The protein below binds the small molecule below.
Small molecule (SMILES): CC(=O)N[C@H]1[C@H](O[C@H]2[C@H](O)[C@@H](NC(C)=O)CO[C@@H]2CO)O[C@H](CO)[C@@H](O[C@@H]2O[C@H](CO)[C@@H](O)[C@H](O)[C@@H]2O)[C@@H]1O

Sequence of chain 1.B:
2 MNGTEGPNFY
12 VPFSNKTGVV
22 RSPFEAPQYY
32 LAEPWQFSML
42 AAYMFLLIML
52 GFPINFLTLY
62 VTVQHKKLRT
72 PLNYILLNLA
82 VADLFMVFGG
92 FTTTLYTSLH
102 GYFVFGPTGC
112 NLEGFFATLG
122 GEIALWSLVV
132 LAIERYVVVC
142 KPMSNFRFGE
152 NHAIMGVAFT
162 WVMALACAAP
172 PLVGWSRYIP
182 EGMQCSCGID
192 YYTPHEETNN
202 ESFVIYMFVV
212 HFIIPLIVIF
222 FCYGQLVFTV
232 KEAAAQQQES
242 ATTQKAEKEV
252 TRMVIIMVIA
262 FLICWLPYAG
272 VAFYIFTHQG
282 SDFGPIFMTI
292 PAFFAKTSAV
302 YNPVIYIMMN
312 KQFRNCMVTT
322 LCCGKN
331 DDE

Binding-site contacts:
Ligand atom C3 contacts residue VAL21 of chain 1.B at 4.1 Å (hydrophobic).
Ligand atom C7 contacts residue THR5 of chain 1.B at 4.0 Å.
Ligand atom O6 contacts residue GLY19 of chain 1.B at 3.4 Å.
Ligand atom N2 contacts residue THR5 of chain 1.B at 4.5 Å.
Ligand atom O7 contacts residue THR5 of chain 1.B at 3.1 Å.
Ligand atom C5 contacts residue GLY19 of chain 1.B at 3.6 Å.
Ligand atom C4 contacts residue ASN16 of chain 1.B at 4.3 Å.
Ligand atom C5 contacts residue ARG22 of chain 1.B at 4.5 Å.
Ligand atom C6 contacts residue GLY19 of chain 1.B at 3.9 Å.
Ligand atom N2 contacts residue VAL21 of chain 1.B at 3.1 Å (h-bond).
Ligand atom O4 contacts residue ARG22 of chain 1.B at 4.0 Å.
Ligand atom O5 contacts residue ASN16 of chain 1.B at 2.4 Å (h-bond).
Ligand atom C3 contacts residue ARG22 of chain 1.B at 4.3 Å.
Ligand atom C3 contacts residue ASN16 of chain 1.B at 3.8 Å.
Ligand atom C1 contacts residue ASN16 of chain 1.B at 1.4 Å.
Ligand atom C5 contacts residue ASN16 of chain 1.B at 3.7 Å.
Ligand atom C2 contacts residue ASN16 of chain 1.B at 2.5 Å.
Ligand atom C1 contacts residue GLY19 of chain 1.B at 3.7 Å.
Ligand atom C1 contacts residue VAL21 of chain 1.B at 4.1 Å (hydrophobic).
Ligand atom O7 contacts residue ASN16 of chain 1.B at 3.9 Å.
Ligand atom N2 contacts residue ASN16 of chain 1.B at 2.9 Å (h-bond).
Ligand atom C8 contacts residue VAL21 of chain 1.B at 4.4 Å (hydrophobic).
Ligand atom C7 contacts residue ASN16 of chain 1.B at 3.8 Å.
Ligand atom C2 contacts residue VAL21 of chain 1.B at 4.0 Å (hydrophobic).
Ligand atom C7 contacts residue VAL21 of chain 1.B at 4.0 Å (hydrophobic).
Ligand atom O5 contacts residue GLY19 of chain 1.B at 3.4 Å.